A small-molecule ligand and the protein it binds are described below.
Small molecule (SMILES): CC(=O)N[C@@H]1[C@@H](O)[C@H](O)[C@@H](CO)O[C@H]1O

Sequence of chain 1.B:
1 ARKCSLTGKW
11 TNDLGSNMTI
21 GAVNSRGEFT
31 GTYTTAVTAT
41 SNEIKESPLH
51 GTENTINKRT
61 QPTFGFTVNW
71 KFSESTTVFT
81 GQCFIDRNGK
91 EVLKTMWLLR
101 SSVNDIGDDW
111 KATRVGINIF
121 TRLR

Binding-site contacts:
Ligand atom C2 contacts residue GLY15 of chain 1.B at 4.4 Å.
Ligand atom O7 contacts residue ASN17 of chain 1.B at 3.0 Å (h-bond).
Ligand atom C7 contacts residue ILE44 of chain 1.B at 4.4 Å (hydrophobic).
Ligand atom C1 contacts residue ASN17 of chain 1.B at 1.4 Å.
Ligand atom C7 contacts residue GLY15 of chain 1.B at 3.6 Å.
Ligand atom O5 contacts residue ASN17 of chain 1.B at 2.4 Å (h-bond).
Ligand atom C8 contacts residue THR34 of chain 1.B at 4.4 Å.
Ligand atom N2 contacts residue GLY15 of chain 1.B at 3.2 Å (h-bond).
Ligand atom C8 contacts residue ALA36 of chain 1.B at 3.8 Å (hydrophobic).
Ligand atom O7 contacts residue ILE44 of chain 1.B at 4.0 Å.
Ligand atom C5 contacts residue ASN17 of chain 1.B at 3.7 Å.
Ligand atom O7 contacts residue THR34 of chain 1.B at 3.8 Å.
Ligand atom C8 contacts residue THR35 of chain 1.B at 4.0 Å.
Ligand atom C2 contacts residue ASN17 of chain 1.B at 2.4 Å.
Ligand atom C3 contacts residue ASN17 of chain 1.B at 3.7 Å.
Ligand atom N2 contacts residue ASN17 of chain 1.B at 2.8 Å (h-bond).
Ligand atom C4 contacts residue ASN17 of chain 1.B at 4.2 Å.
Ligand atom C8 contacts residue ASN17 of chain 1.B at 4.4 Å.
Ligand atom C7 contacts residue ASN17 of chain 1.B at 3.1 Å.
Ligand atom C8 contacts residue ILE44 of chain 1.B at 4.1 Å (hydrophobic).
Ligand atom C8 contacts residue GLY15 of chain 1.B at 3.4 Å.
Ligand atom C1 contacts residue GLY15 of chain 1.B at 4.5 Å.
Ligand atom O6 contacts residue LEU123 of chain 1.B at 3.8 Å.
Ligand atom O5 contacts residue LEU123 of chain 1.B at 4.1 Å.